Sequence of chain 1.B:
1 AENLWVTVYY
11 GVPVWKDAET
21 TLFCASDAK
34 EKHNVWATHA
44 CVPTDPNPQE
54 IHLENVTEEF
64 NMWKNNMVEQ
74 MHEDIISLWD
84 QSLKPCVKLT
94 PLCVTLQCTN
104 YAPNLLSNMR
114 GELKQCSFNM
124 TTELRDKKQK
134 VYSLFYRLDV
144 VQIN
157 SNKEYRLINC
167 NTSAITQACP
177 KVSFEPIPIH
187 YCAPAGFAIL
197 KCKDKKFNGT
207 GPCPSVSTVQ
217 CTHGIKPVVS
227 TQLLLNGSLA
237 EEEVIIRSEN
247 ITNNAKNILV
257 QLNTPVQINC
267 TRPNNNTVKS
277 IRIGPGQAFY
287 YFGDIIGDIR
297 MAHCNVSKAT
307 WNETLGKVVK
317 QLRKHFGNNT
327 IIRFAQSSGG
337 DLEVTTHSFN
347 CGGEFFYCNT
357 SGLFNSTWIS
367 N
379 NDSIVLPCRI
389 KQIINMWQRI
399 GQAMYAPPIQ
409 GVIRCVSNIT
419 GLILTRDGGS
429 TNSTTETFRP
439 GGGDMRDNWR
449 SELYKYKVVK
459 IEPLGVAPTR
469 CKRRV

Sequence of chain 1.D:
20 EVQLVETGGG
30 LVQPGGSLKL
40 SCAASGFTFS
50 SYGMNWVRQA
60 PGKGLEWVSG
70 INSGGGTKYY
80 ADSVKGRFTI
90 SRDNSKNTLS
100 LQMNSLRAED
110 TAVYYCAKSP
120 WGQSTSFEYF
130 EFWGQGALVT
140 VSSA

This small molecule binds to this protein.
Small molecule (SMILES): CC(=O)N[C@H]1[C@H](O[C@H]2[C@H](O)[C@@H](NC(C)=O)CO[C@@H]2CO)O[C@H](CO)[C@@H](O[C@@H]2O[C@H](CO)[C@@H](O)[C@H](O[C@H]3O[C@H](CO)[C@@H](O)[C@H](O)[C@@H]3O[C@H]3O[C@H](CO)[C@@H](O)[C@H](O)[C@@H]3O[C@H]3O[C@H](CO)[C@@H](O)[C@H](O)[C@@H]3O)[C@@H]2O)[C@@H]1O

Binding-site contacts:
Ligand atom O6 contacts residue SER381 of chain 1.B at 4.3 Å.
Ligand atom O5 contacts residue HIS299 of chain 1.B at 4.4 Å.
Ligand atom C1 contacts residue ASN301 of chain 1.B at 1.4 Å.
Ligand atom C1 contacts residue HIS299 of chain 1.B at 3.8 Å.
Ligand atom C5 contacts residue ASN301 of chain 1.B at 3.7 Å.
Ligand atom C8 contacts residue ASN265 of chain 1.B at 4.2 Å.
Ligand atom C4 contacts residue ASN301 of chain 1.B at 4.3 Å.
Ligand atom C8 contacts residue THR267 of chain 1.B at 4.3 Å.
Ligand atom N2 contacts residue ASN301 of chain 1.B at 2.8 Å (h-bond).
Ligand atom C3 contacts residue HIS299 of chain 1.B at 4.3 Å.
Ligand atom C6 contacts residue VAL383 of chain 1.B at 4.2 Å (hydrophobic).
Ligand atom C2 contacts residue ASN301 of chain 1.B at 2.4 Å.
Ligand atom O3 contacts residue ASP294 of chain 1.B at 3.1 Å (salt-bridge).
Ligand atom O7 contacts residue ASN301 of chain 1.B at 3.7 Å.
Ligand atom C5 contacts residue HIS299 of chain 1.B at 4.2 Å.
Ligand atom C2 contacts residue HIS299 of chain 1.B at 4.5 Å.
Ligand atom C7 contacts residue HIS299 of chain 1.B at 4.2 Å.
Ligand atom O7 contacts residue THR267 of chain 1.B at 3.7 Å.
Ligand atom O5 contacts residue VAL383 of chain 1.B at 4.4 Å.
Ligand atom O7 contacts residue HIS299 of chain 1.B at 3.1 Å.
Ligand atom C3 contacts residue ASN301 of chain 1.B at 3.8 Å.
Ligand atom C8 contacts residue ASN301 of chain 1.B at 4.5 Å.
Ligand atom O3 contacts residue GLY73 of chain 1.D at 4.5 Å.
Ligand atom C8 contacts residue ARG412 of chain 1.B at 4.5 Å.
Ligand atom C7 contacts residue THR267 of chain 1.B at 4.5 Å.
Ligand atom O5 contacts residue ASN301 of chain 1.B at 2.4 Å (h-bond).
Ligand atom C7 contacts residue ASN301 of chain 1.B at 3.4 Å.
Ligand atom C4 contacts residue GLY73 of chain 1.D at 4.5 Å.
Ligand atom O2 contacts residue GLY73 of chain 1.D at 3.7 Å.